Sequence of chain 1.J:
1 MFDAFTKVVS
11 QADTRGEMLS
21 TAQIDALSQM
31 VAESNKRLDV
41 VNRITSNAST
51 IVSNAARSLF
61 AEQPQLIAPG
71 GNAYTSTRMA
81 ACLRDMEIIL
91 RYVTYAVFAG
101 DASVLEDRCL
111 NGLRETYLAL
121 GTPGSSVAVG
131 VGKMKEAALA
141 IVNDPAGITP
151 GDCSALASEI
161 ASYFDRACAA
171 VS

A protein and the small-molecule ligand that binds it are described below.
Small molecule (SMILES): C=CC1=C(C)/C(=C/c2[nH]c(/C=C3\N=C(/C=C4\NC(=O)C(C)=C4C=C)C(C)=C3CCC(=O)O)c(CCC(=O)O)c2C)NC1=O

Binding-site contacts:
Ligand atom NC contacts residue ASN72 of chain 1.J at 3.8 Å.
Ligand atom C4C contacts residue CYS82 of chain 1.J at 3.4 Å (hydrophobic).
Ligand atom NA contacts residue ASP85 of chain 1.J at 3.0 Å (salt-bridge).
Ligand atom C1A contacts residue ARG84 of chain 1.J at 3.2 Å.
Ligand atom CGD contacts residue ARG78 of chain 1.J at 3.9 Å.
Ligand atom CHB contacts residue ARG84 of chain 1.J at 3.9 Å.
Ligand atom CAB contacts residue ARG108 of chain 1.J at 3.4 Å.
Ligand atom CBB contacts residue ARG108 of chain 1.J at 3.4 Å.
Ligand atom O2D contacts residue THR77 of chain 1.J at 3.6 Å.
Ligand atom C3C contacts residue CYS82 of chain 1.J at 3.0 Å (hydrophobic).
Ligand atom C3A contacts residue ARG84 of chain 1.J at 3.4 Å.
Ligand atom C2A contacts residue ARG84 of chain 1.J at 3.4 Å.
Ligand atom C2C contacts residue CYS82 of chain 1.J at 3.0 Å (hydrophobic).
Ligand atom CAC contacts residue CYS82 of chain 1.J at 2.1 Å (hydrophobic).
Ligand atom C4A contacts residue ASP85 of chain 1.J at 3.5 Å.
Ligand atom C4C contacts residue THR122 of chain 1.J at 3.7 Å.
Ligand atom C4A contacts residue ARG84 of chain 1.J at 3.1 Å.
Ligand atom CHB contacts residue ASP85 of chain 1.J at 3.2 Å.
Ligand atom CBC contacts residue CYS82 of chain 1.J at 2.8 Å (hydrophobic).
Ligand atom CMD contacts residue ASN72 of chain 1.J at 3.0 Å.
Ligand atom C2D contacts residue ASN72 of chain 1.J at 3.7 Å.
Ligand atom OC contacts residue ALA73 of chain 1.J at 3.1 Å.
Ligand atom CHD contacts residue ASP85 of chain 1.J at 3.6 Å.
Ligand atom CHD contacts residue THR122 of chain 1.J at 3.8 Å.
Ligand atom C1C contacts residue CYS82 of chain 1.J at 3.5 Å (hydrophobic).
Ligand atom ND contacts residue TYR117 of chain 1.J at 3.8 Å.
Ligand atom C2D contacts residue THR122 of chain 1.J at 3.7 Å.
Ligand atom ND contacts residue ASP85 of chain 1.J at 3.0 Å (salt-bridge).
Ligand atom OC contacts residue ASN72 of chain 1.J at 3.5 Å.
Ligand atom C1D contacts residue ASP85 of chain 1.J at 3.8 Å.
Ligand atom NA contacts residue ARG84 of chain 1.J at 3.0 Å (salt-bridge).
Ligand atom O2D contacts residue ARG78 of chain 1.J at 3.6 Å.
Ligand atom NC contacts residue CYS82 of chain 1.J at 3.7 Å.
Ligand atom CHA contacts residue LEU120 of chain 1.J at 3.7 Å (hydrophobic).
Ligand atom CAB contacts residue CYS109 of chain 1.J at 3.8 Å (hydrophobic).
Ligand atom CHD contacts residue CYS82 of chain 1.J at 3.8 Å (hydrophobic).
Ligand atom CMC contacts residue SER126 of chain 1.J at 3.8 Å.
Ligand atom CMB contacts residue ILE88 of chain 1.J at 3.6 Å (hydrophobic).
Ligand atom CGA contacts residue ARG84 of chain 1.J at 3.7 Å.
Ligand atom O2A contacts residue ARG84 of chain 1.J at 2.5 Å (salt-bridge).